Binding-site contacts:
Ligand atom N1 contacts residue ALA114 of chain 1.A at 3.0 Å (h-bond).
Ligand atom C1 contacts residue GLY117 of chain 1.A at 3.8 Å.
Ligand atom O2 contacts residue ASP115 of chain 1.A at 2.9 Å (salt-bridge).
Ligand atom C4 contacts residue ALA114 of chain 1.A at 4.0 Å (hydrophobic).
Ligand atom O2 contacts residue ALA114 of chain 1.A at 3.7 Å.
Ligand atom C4 contacts residue THR113 of chain 1.A at 4.4 Å.
Ligand atom C1 contacts residue LEU116 of chain 1.A at 4.1 Å (hydrophobic).
Ligand atom O3 contacts residue THR113 of chain 1.A at 4.4 Å.
Ligand atom C4 contacts residue GLY117 of chain 1.A at 3.7 Å.
Ligand atom N2 contacts residue GLY117 of chain 1.A at 3.9 Å.
Ligand atom O1 contacts residue LEU116 of chain 1.A at 3.9 Å.
Ligand atom C2 contacts residue ASP115 of chain 1.A at 3.9 Å.
Ligand atom C1 contacts residue EDO1 of chain 1.E at 3.9 Å.
Ligand atom C3 contacts residue GLY117 of chain 1.A at 4.0 Å.
Ligand atom N1 contacts residue GLY117 of chain 1.A at 3.6 Å.
Ligand atom C3 contacts residue EDO1 of chain 1.E at 3.7 Å.
Ligand atom O1 contacts residue EDO1 of chain 1.E at 3.0 Å.
Ligand atom O3 contacts residue ALA114 of chain 1.A at 4.0 Å.
Ligand atom C2 contacts residue ALA114 of chain 1.A at 3.8 Å (hydrophobic).
Ligand atom O3 contacts residue GLY117 of chain 1.A at 4.3 Å.
Ligand atom N1 contacts residue LEU116 of chain 1.A at 4.4 Å.
Ligand atom N1 contacts residue ASP115 of chain 1.A at 4.5 Å.
Ligand atom C2 contacts residue GLY117 of chain 1.A at 3.5 Å.
Ligand atom O2 contacts residue GLY117 of chain 1.A at 3.5 Å (h-bond).
Ligand atom C2 contacts residue LEU116 of chain 1.A at 3.8 Å (hydrophobic).
Ligand atom N1 contacts residue THR113 of chain 1.A at 4.0 Å.
Ligand atom O2 contacts residue LEU116 of chain 1.A at 3.5 Å.

Sequence of chain 1.A:
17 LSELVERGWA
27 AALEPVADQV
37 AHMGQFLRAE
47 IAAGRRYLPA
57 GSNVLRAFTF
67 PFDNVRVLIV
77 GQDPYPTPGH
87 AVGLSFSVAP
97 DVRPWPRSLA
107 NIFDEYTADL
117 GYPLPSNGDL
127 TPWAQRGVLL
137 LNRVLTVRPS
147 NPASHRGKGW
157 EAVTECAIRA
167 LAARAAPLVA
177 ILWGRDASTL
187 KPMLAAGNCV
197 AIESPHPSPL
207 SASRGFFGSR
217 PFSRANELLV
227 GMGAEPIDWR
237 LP

The small molecule below binds the protein below.
Small molecule (SMILES): O=c1[nH]cc(O)c(=O)[nH]1